Binding-site contacts:
Ligand atom O3 contacts residue GLU33 of chain 1.A at 4.3 Å.
Ligand atom C16 contacts residue GLU33 of chain 1.A at 4.0 Å.
Ligand atom C17 contacts residue GLU33 of chain 1.A at 4.0 Å.
Ligand atom O1 contacts residue 1N71 of chain 1.G at 3.7 Å.
Ligand atom C12 contacts residue ASP40 of chain 1.A at 3.6 Å.
Ligand atom C20 contacts residue 1N71 of chain 1.G at 4.5 Å.
Ligand atom C14 contacts residue LYS37 of chain 1.A at 3.9 Å.
Ligand atom C13 contacts residue ASP40 of chain 1.A at 3.5 Å.
Ligand atom C13 contacts residue PHE36 of chain 1.A at 4.2 Å (hydrophobic).
Ligand atom C12 contacts residue ARG284 of chain 1.A at 3.4 Å.
Ligand atom O2 contacts residue ASP40 of chain 1.A at 2.8 Å (salt-bridge).
Ligand atom C22 contacts residue 1N71 of chain 1.G at 3.8 Å.
Ligand atom C16 contacts residue PHE36 of chain 1.A at 4.0 Å (hydrophobic).
Ligand atom C18 contacts residue 1N71 of chain 1.F at 4.5 Å.
Ligand atom C25 contacts residue 1N71 of chain 1.G at 4.0 Å.
Ligand atom O2 contacts residue ARG284 of chain 1.A at 4.0 Å.
Ligand atom C14 contacts residue PHE36 of chain 1.A at 4.1 Å (hydrophobic).
Ligand atom C15 contacts residue CYS285 of chain 1.A at 4.5 Å (hydrophobic).
Ligand atom C15 contacts residue PHE36 of chain 1.A at 3.8 Å (hydrophobic).
Ligand atom C1 contacts residue CYS285 of chain 1.A at 4.3 Å (hydrophobic).
Ligand atom C10 contacts residue 1N71 of chain 1.F at 3.9 Å.
Ligand atom C7 contacts residue GLU33 of chain 1.A at 4.2 Å.
Ligand atom C14 contacts residue GLU33 of chain 1.A at 4.3 Å.
Ligand atom C3 contacts residue ARG284 of chain 1.A at 4.4 Å.
Ligand atom C13 contacts residue LYS37 of chain 1.A at 4.1 Å.
Ligand atom C8 contacts residue 1N71 of chain 1.G at 4.5 Å.
Ligand atom C24 contacts residue 1N71 of chain 1.G at 4.3 Å.
Ligand atom N1 contacts residue 1N71 of chain 1.G at 4.4 Å.
Ligand atom O2 contacts residue PHE36 of chain 1.A at 4.3 Å.
Ligand atom C10 contacts residue 1N71 of chain 1.G at 4.2 Å.
Ligand atom C11 contacts residue 1N71 of chain 1.F at 3.9 Å.
Ligand atom O4 contacts residue ARG284 of chain 1.A at 4.3 Å.
Ligand atom C13 contacts residue ARG284 of chain 1.A at 3.4 Å.
Ligand atom C11 contacts residue CYS285 of chain 1.A at 4.0 Å (hydrophobic).
Ligand atom O2 contacts residue LYS37 of chain 1.A at 3.5 Å.
Ligand atom C1 contacts residue ARG284 of chain 1.A at 3.5 Å.

A protein and the small-molecule ligand that binds it are described below.
Small molecule (SMILES): C[C@H](CCC(=O)NCCC[N+](C)(C)CC(O)CS(=O)(=O)O)[C@H]1CC[C@H]2[C@@H]3[C@H](O)C[C@@H]4C[C@H](O)CC[C@]4(C)[C@H]3C[C@H](O)[C@]12C

Sequence of chain 1.A:
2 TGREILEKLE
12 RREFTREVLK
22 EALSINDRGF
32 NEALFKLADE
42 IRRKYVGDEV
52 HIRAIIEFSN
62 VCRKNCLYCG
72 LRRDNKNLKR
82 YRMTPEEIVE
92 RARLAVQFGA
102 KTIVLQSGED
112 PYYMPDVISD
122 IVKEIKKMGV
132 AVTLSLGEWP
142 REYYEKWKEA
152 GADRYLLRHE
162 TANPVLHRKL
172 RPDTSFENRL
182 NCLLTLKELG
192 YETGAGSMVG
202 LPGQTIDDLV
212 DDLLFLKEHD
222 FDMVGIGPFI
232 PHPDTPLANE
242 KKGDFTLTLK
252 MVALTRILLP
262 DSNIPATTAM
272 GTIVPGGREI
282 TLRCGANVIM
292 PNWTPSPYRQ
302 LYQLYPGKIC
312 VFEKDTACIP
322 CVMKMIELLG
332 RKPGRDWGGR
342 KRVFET